Sequence of chain 1.B:
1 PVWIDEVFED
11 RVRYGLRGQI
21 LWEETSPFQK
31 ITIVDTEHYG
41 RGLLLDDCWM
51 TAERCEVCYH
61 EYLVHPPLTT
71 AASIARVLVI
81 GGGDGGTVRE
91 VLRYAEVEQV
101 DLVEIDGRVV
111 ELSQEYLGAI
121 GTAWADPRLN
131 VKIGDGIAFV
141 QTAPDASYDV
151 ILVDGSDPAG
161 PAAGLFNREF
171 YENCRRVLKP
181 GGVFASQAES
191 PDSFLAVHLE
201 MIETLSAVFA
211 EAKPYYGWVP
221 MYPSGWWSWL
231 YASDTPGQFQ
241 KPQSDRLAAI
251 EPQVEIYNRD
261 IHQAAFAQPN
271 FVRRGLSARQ

Binding-site contacts:
Ligand atom N1 contacts residue GLY136 of chain 1.B at 2.9 Å (h-bond).
Ligand atom C2' contacts residue GLU104 of chain 1.B at 3.4 Å.
Ligand atom C1' contacts residue GLY81 of chain 1.B at 3.7 Å.
Ligand atom N3 contacts residue GLY81 of chain 1.B at 3.6 Å.
Ligand atom CS contacts residue MET50 of chain 1.B at 3.2 Å (hydrophobic).
Ligand atom N3 contacts residue VAL103 of chain 1.B at 3.8 Å.
Ligand atom CS contacts residue ASP84 of chain 1.B at 3.0 Å.
Ligand atom C2 contacts residue ILE105 of chain 1.B at 3.3 Å (hydrophobic).
Ligand atom C2 contacts residue GLY136 of chain 1.B at 3.5 Å.
Ligand atom C5' contacts residue ASP154 of chain 1.B at 3.7 Å.
Ligand atom C1' contacts residue GLU104 of chain 1.B at 3.2 Å.
Ligand atom S5' contacts residue SPD1 of chain 1.D at 3.8 Å.
Ligand atom N6 contacts residue ASP135 of chain 1.B at 3.3 Å (salt-bridge).
Ligand atom O2' contacts residue GLU104 of chain 1.B at 2.6 Å (salt-bridge).
Ligand atom C2 contacts residue GLY134 of chain 1.B at 3.9 Å.
Ligand atom C8 contacts residue ALA162 of chain 1.B at 3.8 Å (hydrophobic).
Ligand atom C5' contacts residue SPD1 of chain 1.D at 3.2 Å.
Ligand atom O4' contacts residue ASP154 of chain 1.B at 3.3 Å (salt-bridge).
Ligand atom N3 contacts residue ILE105 of chain 1.B at 3.3 Å (h-bond).
Ligand atom C4' contacts residue ASP154 of chain 1.B at 3.5 Å.
Ligand atom O2' contacts residue GLN29 of chain 1.B at 3.0 Å (h-bond).
Ligand atom N6 contacts residue PRO161 of chain 1.B at 3.3 Å (h-bond).
Ligand atom N1 contacts residue ASP135 of chain 1.B at 3.8 Å.
Ligand atom O4' contacts residue GLY155 of chain 1.B at 3.4 Å.
Ligand atom N6 contacts residue ILE137 of chain 1.B at 3.7 Å.
Ligand atom S5' contacts residue ASP84 of chain 1.B at 3.0 Å (salt-bridge).
Ligand atom O3' contacts residue GLU104 of chain 1.B at 2.4 Å (salt-bridge).
Ligand atom N3 contacts residue GLU104 of chain 1.B at 3.8 Å.
Ligand atom CS contacts residue LEU43 of chain 1.B at 3.4 Å (hydrophobic).
Ligand atom N7 contacts residue PRO161 of chain 1.B at 3.3 Å (h-bond).
Ligand atom CS contacts residue SPD1 of chain 1.D at 3.6 Å.
Ligand atom O4' contacts residue GLY81 of chain 1.B at 3.8 Å.
Ligand atom C3' contacts residue LEU45 of chain 1.B at 3.6 Å (hydrophobic).
Ligand atom N7 contacts residue ALA162 of chain 1.B at 3.3 Å (h-bond).
Ligand atom C2 contacts residue VAL103 of chain 1.B at 3.4 Å (hydrophobic).
Ligand atom C4' contacts residue GLU104 of chain 1.B at 3.7 Å.
Ligand atom O3' contacts residue GLY83 of chain 1.B at 3.4 Å (h-bond).
Ligand atom N1 contacts residue ILE105 of chain 1.B at 3.9 Å.
Ligand atom O3' contacts residue VAL109 of chain 1.B at 3.6 Å.
Ligand atom C3' contacts residue GLU104 of chain 1.B at 3.2 Å.

This protein binds this small molecule.
Small molecule (SMILES): CSC[C@H]1O[C@@H](n2cnc3c(N)ncnc32)[C@H](O)[C@@H]1O